Sequence of chain 1.B:
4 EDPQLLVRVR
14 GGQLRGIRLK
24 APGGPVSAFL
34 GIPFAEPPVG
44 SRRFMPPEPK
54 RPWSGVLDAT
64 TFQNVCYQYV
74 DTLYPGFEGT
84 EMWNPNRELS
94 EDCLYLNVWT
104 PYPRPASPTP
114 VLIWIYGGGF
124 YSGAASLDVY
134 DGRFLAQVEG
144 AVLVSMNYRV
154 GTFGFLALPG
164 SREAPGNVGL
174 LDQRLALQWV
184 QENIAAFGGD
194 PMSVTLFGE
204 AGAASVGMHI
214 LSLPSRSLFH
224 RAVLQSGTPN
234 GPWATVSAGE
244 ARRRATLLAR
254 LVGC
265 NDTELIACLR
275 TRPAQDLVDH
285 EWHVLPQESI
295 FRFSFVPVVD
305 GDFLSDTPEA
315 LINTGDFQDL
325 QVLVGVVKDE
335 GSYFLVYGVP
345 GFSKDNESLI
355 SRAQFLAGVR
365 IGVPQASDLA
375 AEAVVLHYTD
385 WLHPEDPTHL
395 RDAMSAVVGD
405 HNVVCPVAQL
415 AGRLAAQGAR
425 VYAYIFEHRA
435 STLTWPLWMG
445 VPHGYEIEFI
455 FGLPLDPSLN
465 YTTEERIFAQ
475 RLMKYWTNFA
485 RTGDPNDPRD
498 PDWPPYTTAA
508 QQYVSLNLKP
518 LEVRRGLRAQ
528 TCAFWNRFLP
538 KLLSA

Binding-site contacts:
Ligand atom C14 contacts residue TRP286 of chain 1.B at 3.6 Å (hydrophobic).
Ligand atom C6 contacts residue TYR341 of chain 1.B at 3.0 Å (hydrophobic).
Ligand atom N4 contacts residue TRP286 of chain 1.B at 3.7 Å.
Ligand atom C5 contacts residue TYR341 of chain 1.B at 3.4 Å (hydrophobic).
Ligand atom C11 contacts residue TRP286 of chain 1.B at 3.5 Å (hydrophobic).
Ligand atom C12 contacts residue TRP286 of chain 1.B at 3.2 Å (hydrophobic).
Ligand atom C3 contacts residue TYR124 of chain 1.B at 3.9 Å (hydrophobic).
Ligand atom C3 contacts residue SGB203 of chain 1.B at 3.4 Å.
Ligand atom C13 contacts residue TRP286 of chain 1.B at 3.2 Å (hydrophobic).
Ligand atom O3 contacts residue SER298 of chain 1.B at 2.7 Å (h-bond).
Ligand atom C9 contacts residue TRP286 of chain 1.B at 3.5 Å (hydrophobic).
Ligand atom C10 contacts residue TRP286 of chain 1.B at 3.5 Å (hydrophobic).
Ligand atom C14 contacts residue SER298 of chain 1.B at 3.8 Å.
Ligand atom N3 contacts residue TYR124 of chain 1.B at 3.7 Å.
Ligand atom C4 contacts residue TYR124 of chain 1.B at 3.8 Å (hydrophobic).
Ligand atom C2 contacts residue TYR124 of chain 1.B at 3.8 Å (hydrophobic).
Ligand atom N4 contacts residue GLU285 of chain 1.B at 3.6 Å.
Ligand atom C12 contacts residue TYR124 of chain 1.B at 3.8 Å (hydrophobic).
Ligand atom C5 contacts residue TYR124 of chain 1.B at 3.5 Å (hydrophobic).
Ligand atom C9 contacts residue TYR72 of chain 1.B at 3.9 Å (hydrophobic).
Ligand atom N3 contacts residue TRP286 of chain 1.B at 3.2 Å.
Ligand atom O2 contacts residue TYR124 of chain 1.B at 3.4 Å (h-bond).
Ligand atom C6 contacts residue TYR124 of chain 1.B at 3.3 Å (hydrophobic).
Ligand atom C8 contacts residue TRP286 of chain 1.B at 3.1 Å (hydrophobic).
Ligand atom O3 contacts residue PHE297 of chain 1.B at 3.1 Å.
Ligand atom N2 contacts residue TYR124 of chain 1.B at 3.5 Å (h-bond).
Ligand atom O2 contacts residue TRP286 of chain 1.B at 3.9 Å.
Ligand atom C11 contacts residue TYR124 of chain 1.B at 3.7 Å (hydrophobic).
Ligand atom C4 contacts residue SGB203 of chain 1.B at 3.5 Å.
Ligand atom C4 contacts residue TYR337 of chain 1.B at 3.1 Å (hydrophobic).
Ligand atom C2 contacts residue TYR341 of chain 1.B at 3.9 Å (hydrophobic).
Ligand atom C13 contacts residue TYR124 of chain 1.B at 3.8 Å (hydrophobic).
Ligand atom C12 contacts residue PHE297 of chain 1.B at 3.9 Å (hydrophobic).
Ligand atom N4 contacts residue SER298 of chain 1.B at 3.6 Å.
Ligand atom C12 contacts residue ARG296 of chain 1.B at 3.6 Å.
Ligand atom C8 contacts residue TYR124 of chain 1.B at 3.6 Å (hydrophobic).
Ligand atom C3 contacts residue TYR337 of chain 1.B at 3.3 Å (hydrophobic).
Ligand atom C7 contacts residue TYR341 of chain 1.B at 3.0 Å (hydrophobic).
Ligand atom N2 contacts residue TYR341 of chain 1.B at 3.4 Å.
Ligand atom C9 contacts residue TYR124 of chain 1.B at 3.8 Å (hydrophobic).

The small molecule below binds the protein below.
Small molecule (SMILES): NC(=O)c1cc[n+](COC[n+]2ccccc2/C=N/O)cc1